Binding-site contacts:
Ligand atom N contacts residue SER48 of chain 1.A at 3.5 Å (h-bond).
Ligand atom N contacts residue PHE93 of chain 1.A at 4.1 Å.
Ligand atom C3 contacts residue VAL294 of chain 1.A at 3.7 Å (hydrophobic).
Ligand atom C7 contacts residue ZN1 of chain 1.E at 3.3 Å.
Ligand atom O contacts residue CYS46 of chain 1.A at 3.6 Å.
Ligand atom C7 contacts residue CYS174 of chain 1.A at 3.9 Å (hydrophobic).
Ligand atom C7 contacts residue NAD1 of chain 1.G at 4.0 Å.
Ligand atom C3 contacts residue NAD1 of chain 1.G at 3.5 Å.
Ligand atom C7 contacts residue PHE93 of chain 1.A at 3.9 Å (hydrophobic).
Ligand atom C7 contacts residue HIS67 of chain 1.A at 3.4 Å.
Ligand atom C7 contacts residue SER48 of chain 1.A at 3.3 Å.
Ligand atom C2 contacts residue VAL294 of chain 1.A at 3.5 Å (hydrophobic).
Ligand atom C5 contacts residue PHE93 of chain 1.A at 3.8 Å (hydrophobic).
Ligand atom C5 contacts residue LEU116 of chain 1.A at 3.8 Å (hydrophobic).
Ligand atom C4 contacts residue LEU116 of chain 1.A at 3.3 Å (hydrophobic).
Ligand atom C5 contacts residue ILE318 of chain 1.A at 4.2 Å (hydrophobic).
Ligand atom O contacts residue ZN1 of chain 1.E at 2.3 Å.
Ligand atom O contacts residue SER48 of chain 1.A at 2.5 Å (h-bond).
Ligand atom C4 contacts residue ILE318 of chain 1.A at 3.8 Å (hydrophobic).
Ligand atom C2 contacts residue NAD1 of chain 1.G at 3.7 Å.
Ligand atom C5 contacts residue LEU141 of chain 1.A at 4.1 Å (hydrophobic).
Ligand atom C3 contacts residue LEU309 of chain 1.D at 4.2 Å (hydrophobic).
Ligand atom O contacts residue NAD1 of chain 1.G at 3.2 Å.
Ligand atom C6 contacts residue LEU141 of chain 1.A at 3.5 Å (hydrophobic).
Ligand atom O contacts residue CYS174 of chain 1.A at 3.3 Å (h-bond).
Ligand atom C2 contacts residue SER48 of chain 1.A at 3.3 Å.
Ligand atom O contacts residue HIS67 of chain 1.A at 3.1 Å (h-bond).
Ligand atom N contacts residue NAD1 of chain 1.G at 4.2 Å.
Ligand atom C6 contacts residue PHE93 of chain 1.A at 4.0 Å (hydrophobic).
Ligand atom C3 contacts residue ILE318 of chain 1.A at 4.0 Å (hydrophobic).
Ligand atom O contacts residue PHE93 of chain 1.A at 4.5 Å.

This protein binds this small molecule.
Small molecule (SMILES): O=CN1CCCCC1

Sequence of chain 1.A:
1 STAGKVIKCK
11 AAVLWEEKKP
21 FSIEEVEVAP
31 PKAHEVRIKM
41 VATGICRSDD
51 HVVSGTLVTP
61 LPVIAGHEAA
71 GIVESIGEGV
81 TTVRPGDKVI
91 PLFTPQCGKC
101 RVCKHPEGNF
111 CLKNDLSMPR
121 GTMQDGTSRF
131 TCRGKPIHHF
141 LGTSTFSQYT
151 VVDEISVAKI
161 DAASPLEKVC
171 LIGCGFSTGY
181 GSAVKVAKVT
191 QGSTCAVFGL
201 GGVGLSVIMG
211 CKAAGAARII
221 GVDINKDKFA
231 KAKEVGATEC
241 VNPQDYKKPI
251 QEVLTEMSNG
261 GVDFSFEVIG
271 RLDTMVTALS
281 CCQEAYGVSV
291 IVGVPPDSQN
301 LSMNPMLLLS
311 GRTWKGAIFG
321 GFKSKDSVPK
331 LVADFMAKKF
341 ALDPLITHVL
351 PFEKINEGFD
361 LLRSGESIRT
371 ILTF

Sequence of chain 1.D:
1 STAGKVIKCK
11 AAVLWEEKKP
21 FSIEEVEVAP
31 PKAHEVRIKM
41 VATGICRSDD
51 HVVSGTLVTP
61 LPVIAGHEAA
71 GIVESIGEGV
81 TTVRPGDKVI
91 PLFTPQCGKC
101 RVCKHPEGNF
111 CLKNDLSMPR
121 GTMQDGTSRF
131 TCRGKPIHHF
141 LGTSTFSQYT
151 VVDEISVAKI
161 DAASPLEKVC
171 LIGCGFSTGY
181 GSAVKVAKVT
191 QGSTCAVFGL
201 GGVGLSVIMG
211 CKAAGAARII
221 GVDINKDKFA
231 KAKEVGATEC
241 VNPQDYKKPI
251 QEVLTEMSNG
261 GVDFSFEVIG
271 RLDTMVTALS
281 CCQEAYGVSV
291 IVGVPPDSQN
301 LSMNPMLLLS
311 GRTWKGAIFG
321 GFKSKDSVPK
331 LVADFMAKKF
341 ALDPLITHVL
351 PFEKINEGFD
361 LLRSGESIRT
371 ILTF